Sequence of chain 2.A:
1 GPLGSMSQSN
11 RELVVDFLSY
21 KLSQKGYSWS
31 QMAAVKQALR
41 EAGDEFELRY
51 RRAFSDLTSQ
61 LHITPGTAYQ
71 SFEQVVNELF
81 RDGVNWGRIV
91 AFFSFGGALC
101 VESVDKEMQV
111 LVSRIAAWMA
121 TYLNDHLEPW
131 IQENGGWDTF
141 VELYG

This protein binds this small molecule.
Small molecule (SMILES): CCCN(C(=O)N[C@@H](CSCc1ccc(Br)cc1)C(=O)O)C(=O)c1cccc(C#Cc2ccc(F)cc2F)c1

Binding-site contacts:
Ligand atom C6 contacts residue VAL76 of chain 2.A at 3.8 Å (hydrophobic).
Ligand atom C3 contacts residue PHE92 of chain 2.A at 3.4 Å (hydrophobic).
Ligand atom C5 contacts residue PHE72 of chain 2.A at 3.5 Å (hydrophobic).
Ligand atom F4 contacts residue PHE72 of chain 2.A at 3.1 Å.
Ligand atom C18 contacts residue GLN60 of chain 2.A at 3.4 Å.
Ligand atom C3 contacts residue GLY96 of chain 2.A at 3.7 Å.
Ligand atom C10 contacts residue PHE95 of chain 2.A at 3.8 Å (hydrophobic).
Ligand atom F2 contacts residue PHE92 of chain 2.A at 3.3 Å.
Ligand atom C29 contacts residue ARG88 of chain 2.A at 3.3 Å.
Ligand atom F4 contacts residue GLY96 of chain 2.A at 3.4 Å.
Ligand atom C6 contacts residue LEU99 of chain 2.A at 3.9 Å (hydrophobic).
Ligand atom F2 contacts residue PHE95 of chain 2.A at 3.5 Å.
Ligand atom C7 contacts residue LEU61 of chain 2.A at 3.5 Å (hydrophobic).
Ligand atom C26 contacts residue PHE46 of chain 2.A at 3.6 Å (hydrophobic).
Ligand atom C5 contacts residue VAL76 of chain 2.A at 3.9 Å (hydrophobic).
Ligand atom BR contacts residue ARG88 of chain 2.A at 3.8 Å.
Ligand atom C1 contacts residue LEU61 of chain 2.A at 3.7 Å (hydrophobic).
Ligand atom C6 contacts residue LEU61 of chain 2.A at 3.6 Å (hydrophobic).
Ligand atom C13 contacts residue GLU78 of chain 2.A at 3.9 Å.
Ligand atom C4 contacts residue PHE72 of chain 2.A at 3.5 Å (hydrophobic).
Ligand atom C27 contacts residue PHE46 of chain 2.A at 3.6 Å (hydrophobic).
Ligand atom C4 contacts residue GLY96 of chain 2.A at 3.9 Å.
Ligand atom F2 contacts residue LEU79 of chain 2.A at 3.5 Å.
Ligand atom C1 contacts residue VAL76 of chain 2.A at 3.8 Å (hydrophobic).
Ligand atom F4 contacts residue MET119 of chain 2.A at 3.5 Å.
Ligand atom C14 contacts residue LEU61 of chain 2.A at 3.7 Å (hydrophobic).
Ligand atom C25 contacts residue PHE46 of chain 2.A at 3.7 Å (hydrophobic).
Ligand atom C18 contacts residue LEU57 of chain 2.A at 3.8 Å (hydrophobic).
Ligand atom C5 contacts residue LEU99 of chain 2.A at 3.3 Å (hydrophobic).
Ligand atom C29 contacts residue ALA91 of chain 2.A at 3.8 Å (hydrophobic).
Ligand atom C2 contacts residue PHE95 of chain 2.A at 3.6 Å (hydrophobic).
Ligand atom BR contacts residue SO41 of chain 2.E at 3.9 Å.
Ligand atom BR contacts residue GLY87 of chain 2.A at 3.9 Å.
Ligand atom O15 contacts residue PHE95 of chain 2.A at 3.8 Å.
Ligand atom C10 contacts residue LEU61 of chain 2.A at 3.9 Å (hydrophobic).
Ligand atom C9 contacts residue LEU61 of chain 2.A at 3.5 Å (hydrophobic).
Ligand atom C26 contacts residue TYR50 of chain 2.A at 3.9 Å (hydrophobic).
Ligand atom C14 contacts residue VAL75 of chain 2.A at 3.4 Å (hydrophobic).
Ligand atom O19 contacts residue ALA53 of chain 2.A at 3.7 Å.
Ligand atom C8 contacts residue LEU61 of chain 2.A at 3.6 Å (hydrophobic).